Sequence of chain 1.D:
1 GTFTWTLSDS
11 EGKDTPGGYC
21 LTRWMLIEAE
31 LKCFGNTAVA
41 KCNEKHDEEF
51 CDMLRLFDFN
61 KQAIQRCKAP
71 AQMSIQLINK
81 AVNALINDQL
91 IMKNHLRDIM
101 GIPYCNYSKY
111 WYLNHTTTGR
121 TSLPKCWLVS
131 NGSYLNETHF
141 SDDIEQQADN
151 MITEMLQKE

A small-molecule ligand and the protein it binds are described below.
Small molecule (SMILES): CC(=O)N[C@H]1[C@H](O[C@H]2[C@H](O)[C@@H](NC(C)=O)CO[C@@H]2CO)O[C@H](CO)[C@@H](O[C@@H]2O[C@H](CO[C@H]3O[C@H](CO)[C@@H](O)[C@H](O)[C@@H]3O)[C@@H](O)[C@H](O[C@H]3O[C@H](CO)[C@@H](O)[C@H](O)[C@@H]3O)[C@@H]2O)[C@@H]1O

Binding-site contacts:
Ligand atom C4 contacts residue ASN114 of chain 1.D at 4.2 Å.
Ligand atom N2 contacts residue THR121 of chain 1.D at 4.3 Å.
Ligand atom C2 contacts residue GLN11 of chain 1.C at 4.1 Å.
Ligand atom C7 contacts residue TYR112 of chain 1.D at 4.1 Å (hydrophobic).
Ligand atom O5 contacts residue GLN11 of chain 1.C at 4.2 Å.
Ligand atom C1 contacts residue GLN11 of chain 1.C at 4.2 Å.
Ligand atom O4 contacts residue TYR102 of chain 1.H at 3.1 Å (h-bond).
Ligand atom C5 contacts residue TYR102 of chain 1.H at 4.1 Å (hydrophobic).
Ligand atom O2 contacts residue LEU31 of chain 1.D at 4.0 Å.
Ligand atom C8 contacts residue THR121 of chain 1.D at 3.6 Å.
Ligand atom C4 contacts residue TYR102 of chain 1.H at 3.7 Å (hydrophobic).
Ligand atom O5 contacts residue TYR102 of chain 1.H at 2.9 Å (h-bond).
Ligand atom C6 contacts residue THR116 of chain 1.D at 4.1 Å.
Ligand atom C1 contacts residue THR116 of chain 1.D at 4.1 Å.
Ligand atom O2 contacts residue TYR102 of chain 1.H at 3.4 Å.
Ligand atom C7 contacts residue ASN114 of chain 1.D at 4.0 Å.
Ligand atom C2 contacts residue ASN114 of chain 1.D at 2.5 Å.
Ligand atom O5 contacts residue ASN114 of chain 1.D at 2.4 Å (h-bond).
Ligand atom C5 contacts residue TYR102 of chain 1.H at 4.0 Å (hydrophobic).
Ligand atom C8 contacts residue PHE34 of chain 1.D at 3.4 Å (hydrophobic).
Ligand atom C2 contacts residue LEU31 of chain 1.D at 3.8 Å (hydrophobic).
Ligand atom C7 contacts residue GLN11 of chain 1.C at 4.3 Å.
Ligand atom C6 contacts residue TYR102 of chain 1.H at 4.2 Å (hydrophobic).
Ligand atom C1 contacts residue TYR102 of chain 1.H at 3.5 Å (hydrophobic).
Ligand atom O6 contacts residue LEU31 of chain 1.D at 4.2 Å.
Ligand atom C5 contacts residue ASN114 of chain 1.D at 3.7 Å.
Ligand atom O2 contacts residue ASP104 of chain 1.H at 4.2 Å.
Ligand atom C6 contacts residue LEU31 of chain 1.D at 3.9 Å (hydrophobic).
Ligand atom O7 contacts residue TYR112 of chain 1.D at 4.3 Å.
Ligand atom C5 contacts residue THR116 of chain 1.D at 4.3 Å.
Ligand atom O3 contacts residue TYR102 of chain 1.H at 3.2 Å (h-bond).
Ligand atom O5 contacts residue THR116 of chain 1.D at 3.4 Å.
Ligand atom C8 contacts residue CYS33 of chain 1.D at 3.4 Å (hydrophobic).
Ligand atom N2 contacts residue GLN11 of chain 1.C at 4.1 Å.
Ligand atom C2 contacts residue TYR102 of chain 1.H at 4.1 Å (hydrophobic).
Ligand atom C8 contacts residue TYR112 of chain 1.D at 4.0 Å (hydrophobic).
Ligand atom C3 contacts residue ASN114 of chain 1.D at 3.8 Å.
Ligand atom C3 contacts residue TYR102 of chain 1.H at 3.1 Å (hydrophobic).
Ligand atom N2 contacts residue ASN114 of chain 1.D at 2.9 Å (h-bond).
Ligand atom C1 contacts residue ASN114 of chain 1.D at 1.4 Å.

Sequence of chain 1.C:
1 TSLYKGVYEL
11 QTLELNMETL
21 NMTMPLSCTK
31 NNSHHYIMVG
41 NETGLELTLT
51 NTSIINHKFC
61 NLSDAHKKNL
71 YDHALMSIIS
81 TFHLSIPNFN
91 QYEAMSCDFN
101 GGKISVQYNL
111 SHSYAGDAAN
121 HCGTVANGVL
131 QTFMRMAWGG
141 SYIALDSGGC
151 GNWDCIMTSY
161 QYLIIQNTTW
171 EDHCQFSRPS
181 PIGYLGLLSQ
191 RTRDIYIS

Sequence of chain 1.H:
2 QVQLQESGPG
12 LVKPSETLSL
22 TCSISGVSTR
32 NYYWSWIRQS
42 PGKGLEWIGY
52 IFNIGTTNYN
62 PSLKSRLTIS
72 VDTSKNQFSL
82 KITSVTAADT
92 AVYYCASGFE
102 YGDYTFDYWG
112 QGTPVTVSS